Sequence of chain 1.A:
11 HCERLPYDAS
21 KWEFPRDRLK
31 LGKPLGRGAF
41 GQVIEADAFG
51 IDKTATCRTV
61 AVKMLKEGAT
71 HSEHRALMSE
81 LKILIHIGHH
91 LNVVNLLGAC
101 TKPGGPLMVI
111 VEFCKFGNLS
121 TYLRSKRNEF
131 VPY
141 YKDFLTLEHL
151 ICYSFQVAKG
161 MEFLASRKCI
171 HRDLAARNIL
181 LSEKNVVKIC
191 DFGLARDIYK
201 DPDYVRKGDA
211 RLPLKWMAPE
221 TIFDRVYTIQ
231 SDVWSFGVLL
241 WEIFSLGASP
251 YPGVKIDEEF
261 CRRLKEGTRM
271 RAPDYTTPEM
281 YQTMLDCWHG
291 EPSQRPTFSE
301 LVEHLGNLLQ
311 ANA

This small molecule binds to this protein.
Small molecule (SMILES): CNC(=O)c1c(C)oc2cc(Oc3ccnc4cc(OCCN5CCOCC5)ccc34)ccc12

Binding-site contacts:
Ligand atom C26 contacts residue GLU80 of chain 1.A at 3.6 Å.
Ligand atom C2 contacts residue LEU84 of chain 1.A at 3.8 Å (hydrophobic).
Ligand atom C7 contacts residue ALA61 of chain 1.A at 3.5 Å (hydrophobic).
Ligand atom C25 contacts residue ASP191 of chain 1.A at 3.8 Å.
Ligand atom C26 contacts residue ASP191 of chain 1.A at 3.2 Å.
Ligand atom C4 contacts residue CYS190 of chain 1.A at 3.7 Å (hydrophobic).
Ligand atom C17 contacts residue GLU80 of chain 1.A at 3.7 Å.
Ligand atom C9 contacts residue CYS114 of chain 1.A at 3.2 Å (hydrophobic).
Ligand atom O34 contacts residue PHE192 of chain 1.A at 3.6 Å.
Ligand atom C24 contacts residue VAL111 of chain 1.A at 3.8 Å (hydrophobic).
Ligand atom C3 contacts residue LEU35 of chain 1.A at 3.6 Å (hydrophobic).
Ligand atom C17 contacts residue LYS63 of chain 1.A at 3.7 Å.
Ligand atom O33 contacts residue GLY117 of chain 1.A at 3.6 Å.
Ligand atom O34 contacts residue VAL43 of chain 1.A at 3.5 Å.
Ligand atom C7 contacts residue LEU180 of chain 1.A at 3.6 Å (hydrophobic).
Ligand atom C11 contacts residue LYS115 of chain 1.A at 3.4 Å.
Ligand atom C10 contacts residue VAL43 of chain 1.A at 3.5 Å (hydrophobic).
Ligand atom O30 contacts residue CYS190 of chain 1.A at 3.4 Å.
Ligand atom C1 contacts residue VAL109 of chain 1.A at 3.5 Å (hydrophobic).
Ligand atom C18 contacts residue GLY117 of chain 1.A at 3.7 Å.
Ligand atom C25 contacts residue LYS63 of chain 1.A at 3.8 Å.
Ligand atom O31 contacts residue VAL111 of chain 1.A at 3.7 Å.
Ligand atom C8 contacts residue CYS114 of chain 1.A at 3.5 Å (hydrophobic).
Ligand atom N28 contacts residue GLU80 of chain 1.A at 3.0 Å (salt-bridge).
Ligand atom C1 contacts residue GLU80 of chain 1.A at 3.3 Å.
Ligand atom C16 contacts residue PHE113 of chain 1.A at 3.7 Å (hydrophobic).
Ligand atom O30 contacts residue ASP191 of chain 1.A at 2.5 Å (salt-bridge).
Ligand atom C8 contacts residue GLU112 of chain 1.A at 3.2 Å.
Ligand atom O31 contacts residue LYS63 of chain 1.A at 3.5 Å.
Ligand atom C16 contacts residue LYS115 of chain 1.A at 3.7 Å.
Ligand atom C6 contacts residue CYS190 of chain 1.A at 3.5 Å (hydrophobic).
Ligand atom N27 contacts residue CYS114 of chain 1.A at 3.0 Å (h-bond).
Ligand atom C13 contacts residue PHE116 of chain 1.A at 3.4 Å (hydrophobic).
Ligand atom C5 contacts residue PHE192 of chain 1.A at 3.8 Å (hydrophobic).
Ligand atom C16 contacts residue CYS114 of chain 1.A at 3.7 Å (hydrophobic).
Ligand atom O33 contacts residue LEU35 of chain 1.A at 3.8 Å.
Ligand atom C2 contacts residue GLU80 of chain 1.A at 3.5 Å.
Ligand atom C11 contacts residue PHE116 of chain 1.A at 3.6 Å (hydrophobic).
Ligand atom N28 contacts residue LEU84 of chain 1.A at 3.7 Å.
Ligand atom C8 contacts residue ALA61 of chain 1.A at 3.6 Å (hydrophobic).